The small molecule below binds the protein below.
Small molecule (SMILES): CCOC(=O)c1ccc(OCCC2CCN(c3ccc(C)nn3)CC2)cc1

Sequence of chain 45.D:
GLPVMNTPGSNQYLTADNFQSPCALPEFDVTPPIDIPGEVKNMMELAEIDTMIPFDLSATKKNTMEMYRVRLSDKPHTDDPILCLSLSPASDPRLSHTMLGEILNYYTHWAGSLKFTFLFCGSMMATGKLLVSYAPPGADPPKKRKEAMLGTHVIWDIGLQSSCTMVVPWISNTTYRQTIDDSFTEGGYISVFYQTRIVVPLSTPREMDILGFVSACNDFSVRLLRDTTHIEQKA

Sequence of chain 45.B:
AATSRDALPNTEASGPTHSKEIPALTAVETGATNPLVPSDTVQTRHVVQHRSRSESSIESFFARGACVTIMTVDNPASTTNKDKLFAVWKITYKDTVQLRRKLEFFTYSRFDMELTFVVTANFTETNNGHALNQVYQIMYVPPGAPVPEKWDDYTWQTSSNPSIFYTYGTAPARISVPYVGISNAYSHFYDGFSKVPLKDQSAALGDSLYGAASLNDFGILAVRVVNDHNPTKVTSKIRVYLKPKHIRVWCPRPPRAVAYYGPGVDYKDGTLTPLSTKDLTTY

Binding-site contacts:
Ligand atom C8 contacts residue VAL199 of chain 45.B at 3.7 Å (hydrophobic).
Ligand atom C4 contacts residue VAL196 of chain 45.B at 3.9 Å (hydrophobic).
Ligand atom C5 contacts residue VAL196 of chain 45.B at 3.8 Å (hydrophobic).
Ligand atom O14 contacts residue MET132 of chain 45.B at 3.4 Å.
Ligand atom C20 contacts residue TYR205 of chain 45.B at 3.5 Å (hydrophobic).
Ligand atom C4 contacts residue TYR159 of chain 45.B at 3.5 Å (hydrophobic).
Ligand atom C8 contacts residue VAL196 of chain 45.B at 3.6 Å (hydrophobic).
Ligand atom C21 contacts residue TYR112 of chain 45.B at 3.3 Å (hydrophobic).
Ligand atom C2 contacts residue ILE194 of chain 45.B at 3.5 Å (hydrophobic).
Ligand atom C1 contacts residue PRO181 of chain 45.B at 3.7 Å (hydrophobic).
Ligand atom O23 contacts residue PHE237 of chain 45.B at 3.8 Å.
Ligand atom N6 contacts residue VAL196 of chain 45.B at 3.9 Å.
Ligand atom C3 contacts residue TYR159 of chain 45.B at 3.6 Å (hydrophobic).
Ligand atom C25 contacts residue ASP236 of chain 45.B at 3.5 Å.
Ligand atom O22 contacts residue TYR205 of chain 45.B at 3.8 Å.
Ligand atom C17 contacts residue TYR112 of chain 45.B at 3.8 Å (hydrophobic).
Ligand atom C10 contacts residue MET132 of chain 45.B at 3.3 Å (hydrophobic).
Ligand atom C25 contacts residue SER206 of chain 45.B at 3.8 Å.
Ligand atom N4 contacts residue LEU240 of chain 45.B at 3.6 Å.
Ligand atom C3 contacts residue ALA24 of chain 45.D at 3.5 Å (hydrophobic).
Ligand atom C13 contacts residue VAL199 of chain 45.B at 3.7 Å (hydrophobic).
Ligand atom C18 contacts residue TYR112 of chain 45.B at 3.7 Å (hydrophobic).
Ligand atom C7 contacts residue TYR159 of chain 45.B at 3.7 Å (hydrophobic).
Ligand atom C21 contacts residue PHE237 of chain 45.B at 3.7 Å (hydrophobic).
Ligand atom C2 contacts residue TYR159 of chain 45.B at 3.5 Å (hydrophobic).
Ligand atom N4 contacts residue LEU134 of chain 45.B at 3.7 Å.
Ligand atom C7 contacts residue VAL196 of chain 45.B at 3.6 Å (hydrophobic).
Ligand atom O23 contacts residue TYR112 of chain 45.B at 3.5 Å.
Ligand atom C19 contacts residue TYR205 of chain 45.B at 3.7 Å (hydrophobic).
Ligand atom C13 contacts residue MET132 of chain 45.B at 3.8 Å (hydrophobic).
Ligand atom C10 contacts residue ILE110 of chain 45.B at 3.5 Å (hydrophobic).
Ligand atom C17 contacts residue PHE237 of chain 45.B at 3.7 Å (hydrophobic).
Ligand atom N3 contacts residue TYR159 of chain 45.B at 3.9 Å.
Ligand atom C18 contacts residue PHE237 of chain 45.B at 3.6 Å (hydrophobic).
Ligand atom C11 contacts residue ILE110 of chain 45.B at 3.6 Å (hydrophobic).
Ligand atom N3 contacts residue LEU240 of chain 45.B at 3.5 Å.
Ligand atom O22 contacts residue TYR112 of chain 45.B at 3.5 Å.
Ligand atom N3 contacts residue ILE194 of chain 45.B at 3.6 Å.
Ligand atom C12 contacts residue PHE237 of chain 45.B at 3.5 Å (hydrophobic).
Ligand atom C11 contacts residue LEU134 of chain 45.B at 3.8 Å (hydrophobic).